Sequence of chain 7.A:
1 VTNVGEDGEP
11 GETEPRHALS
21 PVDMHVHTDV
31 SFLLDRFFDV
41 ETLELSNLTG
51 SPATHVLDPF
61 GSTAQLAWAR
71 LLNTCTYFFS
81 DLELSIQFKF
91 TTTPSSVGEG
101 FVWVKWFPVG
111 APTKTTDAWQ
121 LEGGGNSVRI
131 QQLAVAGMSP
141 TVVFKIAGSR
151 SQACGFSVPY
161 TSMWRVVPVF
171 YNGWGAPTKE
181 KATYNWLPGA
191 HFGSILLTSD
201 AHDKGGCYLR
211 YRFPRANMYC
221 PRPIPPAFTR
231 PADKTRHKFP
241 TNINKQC

Sequence of chain 6.A:
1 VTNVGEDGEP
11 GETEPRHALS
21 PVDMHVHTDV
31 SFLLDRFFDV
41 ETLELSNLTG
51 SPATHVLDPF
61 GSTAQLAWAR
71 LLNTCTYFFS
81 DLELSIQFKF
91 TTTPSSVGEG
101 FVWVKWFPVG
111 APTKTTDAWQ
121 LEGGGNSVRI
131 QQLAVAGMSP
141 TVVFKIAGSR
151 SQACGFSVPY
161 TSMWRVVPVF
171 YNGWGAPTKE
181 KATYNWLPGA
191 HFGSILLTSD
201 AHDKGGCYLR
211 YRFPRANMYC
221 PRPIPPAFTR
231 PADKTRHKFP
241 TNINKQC

Binding-site contacts:
Ligand atom C10 contacts residue ALA64 of chain 7.A at 4.5 Å (hydrophobic).
Ligand atom O10 contacts residue ALA64 of chain 7.A at 3.8 Å.
Ligand atom C8 contacts residue ALA118 of chain 6.A at 4.3 Å (hydrophobic).
Ligand atom C9 contacts residue TRP119 of chain 6.A at 4.3 Å (hydrophobic).
Ligand atom C4 contacts residue ALA118 of chain 6.A at 4.0 Å (hydrophobic).
Ligand atom N5 contacts residue ALA118 of chain 6.A at 2.8 Å (h-bond).
Ligand atom C7 contacts residue ALA118 of chain 6.A at 3.6 Å (hydrophobic).
Ligand atom O8 contacts residue ALA118 of chain 6.A at 3.8 Å.
Ligand atom C10 contacts residue GLN65 of chain 7.A at 4.5 Å.
Ligand atom O1A contacts residue ALA118 of chain 6.A at 4.5 Å.
Ligand atom C1 contacts residue ARG129 of chain 6.A at 4.0 Å.
Ligand atom C11 contacts residue TRP119 of chain 6.A at 4.4 Å (hydrophobic).
Ligand atom C5 contacts residue ALA118 of chain 6.A at 3.6 Å (hydrophobic).
Ligand atom C8 contacts residue GLN120 of chain 6.A at 4.1 Å.
Ligand atom O9 contacts residue THR42 of chain 7.A at 4.0 Å.
Ligand atom O8 contacts residue TRP119 of chain 6.A at 3.8 Å.
Ligand atom O1A contacts residue ARG129 of chain 6.A at 3.3 Å (salt-bridge).
Ligand atom C6 contacts residue ALA118 of chain 6.A at 3.4 Å (hydrophobic).
Ligand atom O8 contacts residue GLN120 of chain 6.A at 2.8 Å (h-bond).
Ligand atom O1B contacts residue ARG129 of chain 6.A at 3.9 Å.
Ligand atom C10 contacts residue ALA118 of chain 6.A at 3.8 Å (hydrophobic).
Ligand atom C11 contacts residue GLN132 of chain 6.A at 4.3 Å.
Ligand atom C11 contacts residue GLN65 of chain 7.A at 3.7 Å.
Ligand atom C11 contacts residue ALA118 of chain 6.A at 3.9 Å (hydrophobic).
Ligand atom O10 contacts residue GLN65 of chain 7.A at 4.0 Å.
Ligand atom O9 contacts residue GLN120 of chain 6.A at 3.5 Å (h-bond).

The small molecule below binds the protein below.
Small molecule (SMILES): CC(=O)N[C@H]1[C@H]([C@H](O)[C@H](O)CO)O[C@@](O[C@H]2[C@@H](O)[C@@H](CO)O[C@@H](O[C@H]3[C@H](O)[C@@H](O)[C@@H](O)O[C@@H]3CO)[C@@H]2O)(C(=O)O)C[C@@H]1O